Sequence of chain 2.A:
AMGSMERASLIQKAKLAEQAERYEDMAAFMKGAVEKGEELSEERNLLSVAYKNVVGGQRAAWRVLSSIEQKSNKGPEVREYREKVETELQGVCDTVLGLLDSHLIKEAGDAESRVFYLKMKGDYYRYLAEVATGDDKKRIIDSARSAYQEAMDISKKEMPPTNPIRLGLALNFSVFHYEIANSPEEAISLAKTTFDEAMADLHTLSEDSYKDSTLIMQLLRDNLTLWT

The small molecule below binds the protein below.
Small molecule (SMILES): CC[C@H](C)[C@H](NC(=O)[C@H](COP(=O)(O)O)NC(=O)CNC(=O)[C@H](C)N)C(=O)N1CCC[C@H]1C(=O)NCC(=O)N[C@@H](CCCN=C(N)N)C(=O)N[C@@H](C)C(=O)N[C@H](C=O)CO

Binding-site contacts:
Ligand atom P contacts residue ARG61 of chain 2.A at 3.6 Å.
Ligand atom CZ contacts residue GLY58 of chain 2.A at 3.6 Å.
Ligand atom CB contacts residue GLU187 of chain 2.A at 3.4 Å.
Ligand atom CB contacts residue ASN55 of chain 2.A at 3.4 Å.
Ligand atom OG contacts residue UXN1 of chain 2.C at 3.3 Å.
Ligand atom CA contacts residue ASN55 of chain 2.A at 3.3 Å.
Ligand atom O1P contacts residue ARG61 of chain 2.A at 2.9 Å (salt-bridge).
Ligand atom C contacts residue ASN231 of chain 2.A at 3.6 Å.
Ligand atom O2P contacts residue ARG134 of chain 2.A at 2.9 Å (salt-bridge).
Ligand atom O3P contacts residue TYR135 of chain 2.A at 2.6 Å (h-bond).
Ligand atom O contacts residue ASN55 of chain 2.A at 3.0 Å (h-bond).
Ligand atom O3P contacts residue ARG134 of chain 2.A at 2.8 Å (salt-bridge).
Ligand atom C contacts residue ASN55 of chain 2.A at 3.5 Å.
Ligand atom P contacts residue ARG134 of chain 2.A at 3.7 Å.
Ligand atom N contacts residue ASN231 of chain 2.A at 2.9 Å (h-bond).
Ligand atom CB contacts residue TRP235 of chain 2.A at 3.4 Å (hydrophobic).
Ligand atom C contacts residue ASN180 of chain 2.A at 3.6 Å.
Ligand atom N contacts residue LEU179 of chain 2.A at 3.6 Å.
Ligand atom O contacts residue VAL183 of chain 2.A at 3.6 Å.
Ligand atom CD contacts residue LYS54 of chain 2.A at 3.7 Å.
Ligand atom CD1 contacts residue UXN1 of chain 2.C at 3.5 Å.
Ligand atom NE contacts residue LYS54 of chain 2.A at 3.5 Å (salt-bridge).
Ligand atom N contacts residue GLU19 of chain 2.A at 3.3 Å (salt-bridge).
Ligand atom CG1 contacts residue GLY176 of chain 2.A at 3.7 Å.
Ligand atom O contacts residue ASN231 of chain 2.A at 3.0 Å (h-bond).
Ligand atom CB contacts residue ASN180 of chain 2.A at 3.2 Å.
Ligand atom O contacts residue VAL51 of chain 2.A at 3.8 Å.
Ligand atom CA contacts residue ASN180 of chain 2.A at 3.4 Å.
Ligand atom O contacts residue VAL51 of chain 2.A at 3.6 Å.
Ligand atom N contacts residue LEU234 of chain 2.A at 3.3 Å.
Ligand atom CA contacts residue ASN231 of chain 2.A at 3.5 Å.
Ligand atom O2P contacts residue ARG61 of chain 2.A at 2.9 Å (salt-bridge).
Ligand atom O contacts residue LYS54 of chain 2.A at 3.6 Å.
Ligand atom CD contacts residue ASN55 of chain 2.A at 3.5 Å.
Ligand atom NH2 contacts residue GLY58 of chain 2.A at 3.5 Å.
Ligand atom NH1 contacts residue GLY58 of chain 2.A at 3.7 Å.
Ligand atom N contacts residue ASN180 of chain 2.A at 2.9 Å (h-bond).
Ligand atom O contacts residue GLU187 of chain 2.A at 3.4 Å (salt-bridge).
Ligand atom O contacts residue GLU19 of chain 2.A at 3.3 Å (salt-bridge).
Ligand atom CA contacts residue GLU19 of chain 2.A at 3.5 Å.